Sequence of chain 1.A:
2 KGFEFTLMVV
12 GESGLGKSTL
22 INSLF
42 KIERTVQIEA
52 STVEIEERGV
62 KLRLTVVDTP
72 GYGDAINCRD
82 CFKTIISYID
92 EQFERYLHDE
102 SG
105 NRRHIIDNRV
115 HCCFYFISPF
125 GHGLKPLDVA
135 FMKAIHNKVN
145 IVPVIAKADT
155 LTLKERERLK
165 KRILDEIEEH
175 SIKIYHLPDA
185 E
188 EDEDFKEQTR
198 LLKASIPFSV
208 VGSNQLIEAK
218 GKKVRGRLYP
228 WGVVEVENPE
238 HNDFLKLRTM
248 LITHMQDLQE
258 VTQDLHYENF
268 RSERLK

Binding-site contacts:
Ligand atom O2G contacts residue GLY72 of chain 1.A at 3.1 Å (h-bond).
Ligand atom O1B contacts residue GLY17 of chain 1.A at 3.2 Å (h-bond).
Ligand atom O2B contacts residue SER19 of chain 1.A at 2.8 Å (h-bond).
Ligand atom C8 contacts residue THR20 of chain 1.A at 3.5 Å.
Ligand atom PB contacts residue MG1 of chain 1.E at 3.0 Å.
Ligand atom C4 contacts residue ARG224 of chain 1.A at 3.2 Å.
Ligand atom N3 contacts residue LYS151 of chain 1.A at 3.5 Å.
Ligand atom O2B contacts residue MG1 of chain 1.E at 1.9 Å.
Ligand atom PB contacts residue LYS18 of chain 1.A at 3.5 Å.
Ligand atom O6 contacts residue VAL208 of chain 1.A at 3.2 Å.
Ligand atom O2G contacts residue MG1 of chain 1.E at 3.4 Å.
Ligand atom N3 contacts residue ARG224 of chain 1.A at 2.9 Å (salt-bridge).
Ligand atom O1A contacts residue SER19 of chain 1.A at 3.2 Å (h-bond).
Ligand atom C2 contacts residue ARG224 of chain 1.A at 3.4 Å.
Ligand atom O1B contacts residue LYS18 of chain 1.A at 3.0 Å (salt-bridge).
Ligand atom N2 contacts residue ASP153 of chain 1.A at 3.0 Å (salt-bridge).
Ligand atom N3B contacts residue MG1 of chain 1.E at 3.0 Å.
Ligand atom N3B contacts residue GLY15 of chain 1.A at 3.3 Å (h-bond).
Ligand atom C4 contacts residue LYS151 of chain 1.A at 3.5 Å.
Ligand atom O6 contacts residue GLY209 of chain 1.A at 2.8 Å (h-bond).
Ligand atom O3A contacts residue GLY17 of chain 1.A at 3.1 Å (h-bond).
Ligand atom N9 contacts residue ARG224 of chain 1.A at 3.5 Å (salt-bridge).
Ligand atom O5' contacts residue THR20 of chain 1.A at 3.4 Å (h-bond).
Ligand atom N2 contacts residue TYR226 of chain 1.A at 3.5 Å (h-bond).
Ligand atom O3G contacts residue SER14 of chain 1.A at 2.6 Å (h-bond).
Ligand atom O2G contacts residue LYS18 of chain 1.A at 2.8 Å (salt-bridge).
Ligand atom N1 contacts residue ASP153 of chain 1.A at 2.8 Å (salt-bridge).
Ligand atom O4' contacts residue LYS151 of chain 1.A at 2.9 Å (salt-bridge).
Ligand atom O1B contacts residue LEU16 of chain 1.A at 3.2 Å (h-bond).
Ligand atom C2 contacts residue ASP153 of chain 1.A at 3.4 Å.
Ligand atom O1A contacts residue LYS18 of chain 1.A at 3.4 Å (salt-bridge).
Ligand atom N7 contacts residue GLY209 of chain 1.A at 3.1 Å (h-bond).
Ligand atom O1A contacts residue THR20 of chain 1.A at 2.8 Å (h-bond).
Ligand atom O1A contacts residue GLY17 of chain 1.A at 3.2 Å.
Ligand atom C5 contacts residue GLY209 of chain 1.A at 3.5 Å.
Ligand atom O1G contacts residue THR46 of chain 1.A at 2.8 Å (h-bond).
Ligand atom N1 contacts residue ARG224 of chain 1.A at 3.5 Å (salt-bridge).
Ligand atom O3A contacts residue LYS18 of chain 1.A at 3.5 Å (salt-bridge).
Ligand atom PG contacts residue MG1 of chain 1.E at 2.8 Å.
Ligand atom O1G contacts residue MG1 of chain 1.E at 1.9 Å.

The small molecule below binds the protein below.
Small molecule (SMILES): Nc1nc2c(ncn2[C@@H]2O[C@H](CO[P](=O)(O)O[P](=O)(O)NP(=O)(O)O)[C@@H](O)[C@H]2O)c(=O)[nH]1